Binding-site contacts:
Ligand atom O contacts residue VAL4 of chain 56.E at 4.4 Å.
Ligand atom O contacts residue ALA2 of chain 56.E at 4.0 Å.
Ligand atom N contacts residue VAL4 of chain 56.E at 3.1 Å (h-bond).
Ligand atom CA contacts residue ALA2 of chain 56.E at 3.3 Å (hydrophobic).
Ligand atom CA contacts residue VAL4 of chain 56.E at 3.3 Å (hydrophobic).
Ligand atom CG2 contacts residue VAL4 of chain 56.E at 3.4 Å (hydrophobic).
Ligand atom C contacts residue GLN3 of chain 56.E at 3.9 Å.
Ligand atom N contacts residue VAL4 of chain 56.E at 4.3 Å.
Ligand atom CG2 contacts residue SER5 of chain 56.E at 3.4 Å.
Ligand atom CB contacts residue GLN3 of chain 56.E at 4.0 Å.
Ligand atom N contacts residue ALA2 of chain 56.E at 2.8 Å (h-bond).
Ligand atom OG contacts residue GLN3 of chain 56.E at 3.3 Å (h-bond).
Ligand atom C contacts residue VAL4 of chain 56.E at 4.0 Å (hydrophobic).
Ligand atom CB contacts residue GLN3 of chain 56.E at 3.7 Å.
Ligand atom CB contacts residue ALA2 of chain 56.E at 3.3 Å (hydrophobic).
Ligand atom CG2 contacts residue GLN3 of chain 56.E at 3.5 Å.
Ligand atom CA contacts residue ALA2 of chain 56.E at 3.9 Å (hydrophobic).
Ligand atom OE1 contacts residue VAL4 of chain 56.E at 3.6 Å.
Ligand atom CG1 contacts residue ALA2 of chain 56.E at 4.5 Å (hydrophobic).
Ligand atom CG2 contacts residue ALA2 of chain 56.E at 4.0 Å (hydrophobic).
Ligand atom CG contacts residue VAL4 of chain 56.E at 4.4 Å (hydrophobic).
Ligand atom CA contacts residue VAL4 of chain 56.E at 4.1 Å (hydrophobic).
Ligand atom C contacts residue VAL4 of chain 56.E at 3.5 Å (hydrophobic).
Ligand atom CG1 contacts residue GLN3 of chain 56.E at 3.3 Å.
Ligand atom CB contacts residue VAL4 of chain 56.E at 4.0 Å (hydrophobic).
Ligand atom OE1 contacts residue ASN25 of chain 56.E at 4.2 Å.
Ligand atom CB contacts residue ALA2 of chain 56.E at 4.4 Å (hydrophobic).
Ligand atom N contacts residue GLN3 of chain 56.E at 4.5 Å.
Ligand atom CB contacts residue VAL4 of chain 56.E at 4.4 Å (hydrophobic).
Ligand atom CD contacts residue VAL4 of chain 56.E at 3.6 Å (hydrophobic).
Ligand atom OE2 contacts residue VAL4 of chain 56.E at 3.7 Å.
Ligand atom CA contacts residue GLN3 of chain 56.E at 4.5 Å.
Ligand atom C contacts residue ALA2 of chain 56.E at 4.0 Å (hydrophobic).
Ligand atom C contacts residue ALA2 of chain 56.E at 3.5 Å (hydrophobic).
Ligand atom O contacts residue GLN3 of chain 56.E at 2.9 Å (h-bond).
Ligand atom O contacts residue VAL4 of chain 56.E at 3.2 Å (h-bond).

Sequence of chain 56.E:
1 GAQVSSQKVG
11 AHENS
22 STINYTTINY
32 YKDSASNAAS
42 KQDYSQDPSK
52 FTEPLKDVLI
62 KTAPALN

This small molecule binds to this protein.
Small molecule (SMILES): CC[C@H](C)[C@H](N)C(=O)N[C@@H](CO)C(=O)N[C@@H](CCC(=O)O)C(=O)N[C@H](C=O)C(C)C